This protein binds this small molecule.
Small molecule (SMILES): CC(=O)N[C@H]1[C@H](O[C@H]2[C@H](O)[C@@H](NC(C)=O)CO[C@@H]2CO)O[C@H](CO)[C@@H](O)[C@@H]1O

Sequence of chain 1.F:
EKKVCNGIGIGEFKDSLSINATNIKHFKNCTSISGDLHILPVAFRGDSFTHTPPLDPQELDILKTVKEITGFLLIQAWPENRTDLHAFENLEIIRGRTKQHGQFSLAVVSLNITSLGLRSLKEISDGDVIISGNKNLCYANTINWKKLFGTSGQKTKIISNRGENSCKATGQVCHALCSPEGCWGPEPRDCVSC

Binding-site contacts:
Ligand atom O7 contacts residue ASN83 of chain 1.F at 3.6 Å.
Ligand atom N2 contacts residue ASN114 of chain 1.F at 2.7 Å (h-bond).
Ligand atom C8 contacts residue GLU82 of chain 1.F at 3.8 Å.
Ligand atom C2 contacts residue ASN114 of chain 1.F at 2.3 Å.
Ligand atom O7 contacts residue GLU82 of chain 1.F at 3.3 Å (salt-bridge).
Ligand atom C1 contacts residue GLU82 of chain 1.F at 3.9 Å.
Ligand atom C3 contacts residue ASN114 of chain 1.F at 3.7 Å.
Ligand atom C2 contacts residue GLU82 of chain 1.F at 3.8 Å.
Ligand atom C7 contacts residue GLU82 of chain 1.F at 3.5 Å.
Ligand atom C6 contacts residue ASN138 of chain 1.F at 3.8 Å.
Ligand atom C1 contacts residue ASN114 of chain 1.F at 1.4 Å.
Ligand atom N2 contacts residue GLU82 of chain 1.F at 3.6 Å (salt-bridge).
Ligand atom C1 contacts residue ASN138 of chain 1.F at 4.3 Å.
Ligand atom O6 contacts residue THR116 of chain 1.F at 3.7 Å.
Ligand atom C7 contacts residue ASN114 of chain 1.F at 3.7 Å.
Ligand atom C4 contacts residue ASN114 of chain 1.F at 4.2 Å.
Ligand atom O5 contacts residue ASN114 of chain 1.F at 2.4 Å (h-bond).
Ligand atom C5 contacts residue ASN114 of chain 1.F at 3.6 Å.
Ligand atom C5 contacts residue ASN138 of chain 1.F at 3.9 Å.
Ligand atom C7 contacts residue ASN83 of chain 1.F at 4.3 Å.
Ligand atom O5 contacts residue ASN138 of chain 1.F at 3.8 Å.
Ligand atom O7 contacts residue ASN114 of chain 1.F at 4.0 Å.
Ligand atom C6 contacts residue THR116 of chain 1.F at 4.4 Å.